Sequence of chain 43.E:
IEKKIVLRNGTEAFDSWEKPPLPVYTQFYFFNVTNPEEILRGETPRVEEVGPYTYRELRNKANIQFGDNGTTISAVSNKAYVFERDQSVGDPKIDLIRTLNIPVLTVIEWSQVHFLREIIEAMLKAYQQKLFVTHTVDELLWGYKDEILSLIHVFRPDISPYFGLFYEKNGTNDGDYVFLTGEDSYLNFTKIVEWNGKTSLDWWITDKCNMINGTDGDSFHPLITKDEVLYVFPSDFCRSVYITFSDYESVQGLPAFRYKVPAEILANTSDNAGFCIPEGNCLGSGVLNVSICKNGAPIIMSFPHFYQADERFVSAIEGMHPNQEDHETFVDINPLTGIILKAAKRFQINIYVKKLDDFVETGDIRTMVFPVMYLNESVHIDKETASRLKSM

This protein binds this small molecule.
Small molecule (SMILES): CC(=O)N[C@@H]1[C@@H](O)[C@H](O)[C@@H](CO)O[C@H]1O

Binding-site contacts:
Ligand atom C7 contacts residue LEU192 of chain 43.E at 3.8 Å (hydrophobic).
Ligand atom C8 contacts residue VAL205 of chain 43.E at 3.7 Å (hydrophobic).
Ligand atom C8 contacts residue LEU192 of chain 43.E at 3.7 Å (hydrophobic).
Ligand atom C3 contacts residue ASN200 of chain 43.E at 3.7 Å.
Ligand atom C4 contacts residue ASN200 of chain 43.E at 3.8 Å.
Ligand atom O7 contacts residue ASN200 of chain 43.E at 3.3 Å (h-bond).
Ligand atom O7 contacts residue LYS203 of chain 43.E at 4.0 Å.
Ligand atom C2 contacts residue LEU192 of chain 43.E at 4.3 Å (hydrophobic).
Ligand atom O5 contacts residue ASN200 of chain 43.E at 2.5 Å (h-bond).
Ligand atom C6 contacts residue ASN200 of chain 43.E at 3.3 Å.
Ligand atom C6 contacts residue LEU199 of chain 43.E at 4.1 Å (hydrophobic).
Ligand atom N2 contacts residue LEU192 of chain 43.E at 3.5 Å.
Ligand atom C5 contacts residue ASN200 of chain 43.E at 3.3 Å.
Ligand atom N2 contacts residue ASN200 of chain 43.E at 3.3 Å (h-bond).
Ligand atom O6 contacts residue ASN200 of chain 43.E at 3.0 Å (h-bond).
Ligand atom O5 contacts residue SER197 of chain 43.E at 4.0 Å.
Ligand atom C6 contacts residue SER197 of chain 43.E at 4.3 Å.
Ligand atom C5 contacts residue SER197 of chain 43.E at 4.2 Å.
Ligand atom C1 contacts residue ASN200 of chain 43.E at 1.4 Å.
Ligand atom C7 contacts residue ASN200 of chain 43.E at 3.6 Å.
Ligand atom C2 contacts residue ASN200 of chain 43.E at 2.5 Å.
Ligand atom C1 contacts residue LEU192 of chain 43.E at 3.9 Å (hydrophobic).